The protein below binds the small molecule below.
Small molecule (SMILES): CC(=O)N[C@@H]1[C@@H](O)[C@H](O)[C@@H](CO)O[C@H]1O

Sequence of chain 1.B:
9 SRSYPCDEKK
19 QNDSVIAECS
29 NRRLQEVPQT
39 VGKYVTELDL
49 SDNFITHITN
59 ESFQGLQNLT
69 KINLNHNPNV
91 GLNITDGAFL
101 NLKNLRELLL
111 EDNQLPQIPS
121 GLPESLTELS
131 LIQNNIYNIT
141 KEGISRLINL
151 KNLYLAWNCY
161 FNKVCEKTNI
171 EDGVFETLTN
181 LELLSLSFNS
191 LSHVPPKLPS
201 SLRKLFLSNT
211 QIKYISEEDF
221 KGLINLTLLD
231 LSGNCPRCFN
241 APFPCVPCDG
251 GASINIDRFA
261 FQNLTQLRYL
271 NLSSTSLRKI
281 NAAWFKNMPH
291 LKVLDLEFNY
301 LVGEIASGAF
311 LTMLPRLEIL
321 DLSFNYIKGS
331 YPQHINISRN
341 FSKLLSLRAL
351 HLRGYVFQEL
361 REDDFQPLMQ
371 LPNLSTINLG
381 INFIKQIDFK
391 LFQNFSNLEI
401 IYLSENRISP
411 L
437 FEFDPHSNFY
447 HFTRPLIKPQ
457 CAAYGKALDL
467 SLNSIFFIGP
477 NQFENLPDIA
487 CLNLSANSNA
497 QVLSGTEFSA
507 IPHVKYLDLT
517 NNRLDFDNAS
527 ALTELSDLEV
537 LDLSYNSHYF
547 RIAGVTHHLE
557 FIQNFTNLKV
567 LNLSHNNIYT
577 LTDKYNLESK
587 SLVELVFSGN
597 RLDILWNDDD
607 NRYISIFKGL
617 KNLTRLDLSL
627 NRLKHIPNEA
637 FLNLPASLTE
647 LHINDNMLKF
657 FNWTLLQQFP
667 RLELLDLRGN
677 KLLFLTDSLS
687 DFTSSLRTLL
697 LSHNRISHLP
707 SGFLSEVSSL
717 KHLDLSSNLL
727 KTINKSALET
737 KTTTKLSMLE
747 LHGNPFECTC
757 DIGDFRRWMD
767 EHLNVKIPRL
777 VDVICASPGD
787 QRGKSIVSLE

Binding-site contacts:
Ligand atom O7 contacts residue SER587 of chain 1.B at 3.4 Å.
Ligand atom N2 contacts residue LYS586 of chain 1.B at 4.2 Å.
Ligand atom C7 contacts residue SER587 of chain 1.B at 4.1 Å.
Ligand atom C1 contacts residue SER587 of chain 1.B at 4.2 Å.
Ligand atom C6 contacts residue VAL589 of chain 1.B at 3.9 Å (hydrophobic).
Ligand atom O7 contacts residue THR562 of chain 1.B at 4.2 Å.
Ligand atom N2 contacts residue ASN618 of chain 1.B at 2.7 Å (h-bond).
Ligand atom O5 contacts residue ASN618 of chain 1.B at 2.4 Å (h-bond).
Ligand atom O5 contacts residue VAL589 of chain 1.B at 3.6 Å.
Ligand atom O7 contacts residue LYS586 of chain 1.B at 3.6 Å.
Ligand atom O6 contacts residue VAL589 of chain 1.B at 3.4 Å.
Ligand atom C4 contacts residue ASN618 of chain 1.B at 4.1 Å.
Ligand atom C1 contacts residue ASN618 of chain 1.B at 1.4 Å.
Ligand atom C8 contacts residue ASN618 of chain 1.B at 4.3 Å.
Ligand atom C7 contacts residue ASN618 of chain 1.B at 3.4 Å.
Ligand atom O7 contacts residue ASN618 of chain 1.B at 3.7 Å.
Ligand atom C8 contacts residue LYS586 of chain 1.B at 3.6 Å.
Ligand atom C2 contacts residue ASN618 of chain 1.B at 2.3 Å.
Ligand atom C7 contacts residue LYS586 of chain 1.B at 3.6 Å.
Ligand atom C5 contacts residue VAL589 of chain 1.B at 4.4 Å (hydrophobic).
Ligand atom C2 contacts residue SER587 of chain 1.B at 4.5 Å.
Ligand atom C3 contacts residue ASN618 of chain 1.B at 3.7 Å.
Ligand atom O5 contacts residue SER587 of chain 1.B at 4.2 Å.
Ligand atom C5 contacts residue ASN618 of chain 1.B at 3.6 Å.